Binding-site contacts:
Ligand atom CAE contacts residue ILE335 of chain 1.B at 3.7 Å (hydrophobic).
Ligand atom CBC contacts residue PHE425 of chain 1.B at 3.9 Å (hydrophobic).
Ligand atom CAQ contacts residue ILE398 of chain 1.B at 3.4 Å (hydrophobic).
Ligand atom CAI contacts residue VAL402 of chain 1.B at 3.5 Å (hydrophobic).
Ligand atom CAC contacts residue TYR339 of chain 1.B at 3.7 Å (hydrophobic).
Ligand atom CAQ contacts residue GLY395 of chain 1.B at 3.8 Å.
Ligand atom CAU contacts residue ILE335 of chain 1.B at 4.0 Å (hydrophobic).
Ligand atom CAX contacts residue HIS426 of chain 1.B at 3.7 Å.
Ligand atom OAF contacts residue HIS426 of chain 1.B at 3.5 Å (h-bond).
Ligand atom OAH contacts residue HIS426 of chain 1.B at 3.8 Å.
Ligand atom CAN contacts residue VAL391 of chain 1.B at 4.1 Å (hydrophobic).
Ligand atom CBC contacts residue GLU403 of chain 1.B at 3.7 Å.
Ligand atom CAR contacts residue PHE468 of chain 1.B at 3.8 Å (hydrophobic).
Ligand atom CAA contacts residue ILE394 of chain 1.B at 3.3 Å (hydrophobic).
Ligand atom CAX contacts residue TYR467 of chain 1.B at 3.5 Å (hydrophobic).
Ligand atom CAR contacts residue ILE429 of chain 1.B at 3.7 Å (hydrophobic).
Ligand atom CAP contacts residue GLY395 of chain 1.B at 3.5 Å.
Ligand atom CBB contacts residue ILE335 of chain 1.B at 3.8 Å (hydrophobic).
Ligand atom CAA contacts residue VAL391 of chain 1.B at 3.7 Å (hydrophobic).
Ligand atom CAI contacts residue ILE399 of chain 1.B at 3.9 Å (hydrophobic).
Ligand atom OAF contacts residue LYS607 of chain 1.B at 3.9 Å.
Ligand atom OAG contacts residue PHE425 of chain 1.B at 4.0 Å.
Ligand atom CAS contacts residue LEU332 of chain 1.B at 4.1 Å (hydrophobic).
Ligand atom CAC contacts residue ILE335 of chain 1.B at 3.4 Å (hydrophobic).
Ligand atom CAU contacts residue TYR336 of chain 1.B at 4.0 Å (hydrophobic).
Ligand atom OAH contacts residue TYR467 of chain 1.B at 2.6 Å (h-bond).
Ligand atom OAH contacts residue MET603 of chain 1.B at 3.0 Å (h-bond).
Ligand atom CAD contacts residue LEU332 of chain 1.B at 3.6 Å (hydrophobic).
Ligand atom CAM contacts residue LEU604 of chain 1.B at 3.8 Å (hydrophobic).
Ligand atom CAL contacts residue TYR467 of chain 1.B at 3.5 Å (hydrophobic).
Ligand atom OAF contacts residue MET603 of chain 1.B at 3.0 Å.
Ligand atom CAV contacts residue GLU403 of chain 1.B at 3.5 Å.
Ligand atom CAK contacts residue ILE398 of chain 1.B at 4.0 Å (hydrophobic).
Ligand atom CAX contacts residue MET603 of chain 1.B at 3.5 Å (hydrophobic).
Ligand atom CAK contacts residue ILE399 of chain 1.B at 3.6 Å (hydrophobic).
Ligand atom OAG contacts residue HIS426 of chain 1.B at 3.2 Å (h-bond).
Ligand atom OAH contacts residue THR600 of chain 1.B at 3.9 Å.
Ligand atom CAR contacts residue PHE425 of chain 1.B at 3.6 Å (hydrophobic).
Ligand atom OAG contacts residue GLU403 of chain 1.B at 3.4 Å (salt-bridge).
Ligand atom CAT contacts residue PHE468 of chain 1.B at 3.5 Å (hydrophobic).

The protein below binds the small molecule below.
Small molecule (SMILES): CC(C)CCC[C@@H](C)[C@H]1CC[C@H]2[C@@H]3CC=C4C[C@@H](OC(=O)CCC(=O)O)CC[C@]4(C)[C@H]3CC[C@]12C

Sequence of chain 1.B:
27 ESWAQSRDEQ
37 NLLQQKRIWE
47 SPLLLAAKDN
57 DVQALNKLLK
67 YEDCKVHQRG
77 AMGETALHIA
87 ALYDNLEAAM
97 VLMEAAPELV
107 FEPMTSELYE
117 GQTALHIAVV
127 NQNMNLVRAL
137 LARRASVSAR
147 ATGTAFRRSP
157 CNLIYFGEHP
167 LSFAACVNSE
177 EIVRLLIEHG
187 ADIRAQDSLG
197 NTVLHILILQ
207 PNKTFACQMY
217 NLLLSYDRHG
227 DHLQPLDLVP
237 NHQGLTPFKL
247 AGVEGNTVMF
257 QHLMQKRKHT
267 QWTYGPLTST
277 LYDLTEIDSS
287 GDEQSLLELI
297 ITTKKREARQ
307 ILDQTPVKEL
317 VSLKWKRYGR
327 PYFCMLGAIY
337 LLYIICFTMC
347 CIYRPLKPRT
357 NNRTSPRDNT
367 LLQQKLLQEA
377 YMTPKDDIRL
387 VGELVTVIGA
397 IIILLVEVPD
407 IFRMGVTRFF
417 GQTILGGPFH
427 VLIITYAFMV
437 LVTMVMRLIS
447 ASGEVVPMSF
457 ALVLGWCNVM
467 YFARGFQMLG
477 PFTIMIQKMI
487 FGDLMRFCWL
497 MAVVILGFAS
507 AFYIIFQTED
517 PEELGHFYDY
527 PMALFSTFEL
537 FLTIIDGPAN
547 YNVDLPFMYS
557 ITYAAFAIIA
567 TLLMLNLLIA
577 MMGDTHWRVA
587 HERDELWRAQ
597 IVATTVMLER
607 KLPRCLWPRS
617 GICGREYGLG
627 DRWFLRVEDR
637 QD